Binding-site contacts:
Ligand atom C15 contacts residue TRP187 of chain 1.I at 3.3 Å (hydrophobic).
Ligand atom CM3 contacts residue ASN180 of chain 1.I at 3.7 Å.
Ligand atom C12 contacts residue TRP278 of chain 1.I at 3.8 Å (hydrophobic).
Ligand atom C5 contacts residue SER184 of chain 1.I at 3.1 Å.
Ligand atom C7 contacts residue TRP278 of chain 1.I at 3.8 Å (hydrophobic).
Ligand atom CM5 contacts residue SER184 of chain 1.I at 3.1 Å.
Ligand atom C3 contacts residue SER184 of chain 1.I at 4.1 Å.
Ligand atom O4 contacts residue SER184 of chain 1.I at 3.2 Å (h-bond).
Ligand atom O4 contacts residue ASN180 of chain 1.I at 4.4 Å.
Ligand atom CM5 contacts residue TRP278 of chain 1.I at 4.1 Å (hydrophobic).
Ligand atom C13 contacts residue TRP278 of chain 1.I at 3.8 Å (hydrophobic).
Ligand atom C4 contacts residue SER184 of chain 1.I at 3.2 Å.
Ligand atom O4 contacts residue TYR181 of chain 1.I at 4.1 Å.
Ligand atom C10 contacts residue TRP187 of chain 1.I at 3.6 Å (hydrophobic).
Ligand atom C6 contacts residue TRP278 of chain 1.I at 4.2 Å (hydrophobic).
Ligand atom C13 contacts residue TRP23 of chain 1.HA at 4.3 Å (hydrophobic).
Ligand atom C11 contacts residue TRP278 of chain 1.I at 3.6 Å (hydrophobic).
Ligand atom C6 contacts residue SER184 of chain 1.I at 3.9 Å.

Sequence of chain 1.HA:
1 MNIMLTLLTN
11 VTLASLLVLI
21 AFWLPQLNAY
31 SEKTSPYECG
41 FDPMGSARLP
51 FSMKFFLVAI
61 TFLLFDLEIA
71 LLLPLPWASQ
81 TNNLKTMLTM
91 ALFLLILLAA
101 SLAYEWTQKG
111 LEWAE

Sequence of chain 1.I:
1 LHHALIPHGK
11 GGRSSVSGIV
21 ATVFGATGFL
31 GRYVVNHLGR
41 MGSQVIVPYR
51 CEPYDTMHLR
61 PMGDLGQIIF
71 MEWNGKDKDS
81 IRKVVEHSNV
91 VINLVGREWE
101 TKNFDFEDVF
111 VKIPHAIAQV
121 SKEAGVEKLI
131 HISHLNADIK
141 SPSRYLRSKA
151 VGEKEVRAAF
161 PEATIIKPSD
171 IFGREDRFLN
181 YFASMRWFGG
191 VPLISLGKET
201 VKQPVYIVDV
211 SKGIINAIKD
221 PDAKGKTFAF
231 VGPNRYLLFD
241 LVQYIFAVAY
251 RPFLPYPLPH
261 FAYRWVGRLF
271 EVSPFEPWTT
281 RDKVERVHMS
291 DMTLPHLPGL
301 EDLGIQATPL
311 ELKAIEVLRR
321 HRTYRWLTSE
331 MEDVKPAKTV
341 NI

The protein below binds the small molecule below.
Small molecule (SMILES): COC1=C(OC)C(=O)C(C/C=C(/C)CCC=C(C)CC/C=C(/C)CC/C=C(\C)CC/C=C(\C)CC/C=C(\C)CC/C=C(/C)CCC=C(C)CCC=C(C)CCC=C(C)C)=C(C)C1=O